A protein and the small-molecule ligand that binds it are described below.
Small molecule (SMILES): CC(C)C[C@H](NC(=O)CN)C(=O)N[C@H](C(=O)N[C@H](C(=O)NCC(=O)N[C@@H](CO)C(=O)N[C@@H](CC(C)C)C(=O)N[C@@H](CCCN=C(N)N)C(=O)NCC=O)C(C)C)[C@@H](C)O

Binding-site contacts:
Ligand atom NH1 contacts residue THR246 of chain 3.C at 3.5 Å.
Ligand atom N contacts residue ASP258 of chain 3.C at 2.9 Å (salt-bridge).
Ligand atom NH2 contacts residue ASP228 of chain 3.C at 2.5 Å (salt-bridge).
Ligand atom NH2 contacts residue THR246 of chain 3.C at 2.8 Å (h-bond).
Ligand atom NH1 contacts residue ASP228 of chain 3.C at 3.2 Å (salt-bridge).
Ligand atom N contacts residue ARG49 of chain 3.C at 3.5 Å (salt-bridge).
Ligand atom CB contacts residue ILE39 of chain 3.C at 3.7 Å (hydrophobic).
Ligand atom CB contacts residue MET259 of chain 3.C at 3.5 Å (hydrophobic).
Ligand atom O contacts residue ILE39 of chain 3.C at 3.5 Å.
Ligand atom C contacts residue ARG49 of chain 3.C at 3.5 Å.
Ligand atom N contacts residue ARG49 of chain 3.C at 3.5 Å (salt-bridge).
Ligand atom CA contacts residue ILE54 of chain 3.C at 3.7 Å (hydrophobic).
Ligand atom C contacts residue ILE39 of chain 3.C at 3.6 Å (hydrophobic).
Ligand atom C contacts residue ILE54 of chain 3.C at 3.7 Å (hydrophobic).
Ligand atom NE contacts residue ASP53 of chain 3.C at 3.6 Å (salt-bridge).
Ligand atom CG2 contacts residue ALA42 of chain 3.C at 3.7 Å (hydrophobic).
Ligand atom NH1 contacts residue ARG50 of chain 3.C at 3.7 Å.
Ligand atom CD contacts residue ASP53 of chain 3.C at 3.3 Å.
Ligand atom N contacts residue ASP258 of chain 3.C at 3.3 Å (salt-bridge).
Ligand atom C contacts residue ASP258 of chain 3.C at 3.7 Å.
Ligand atom N contacts residue ASP258 of chain 3.C at 3.7 Å.
Ligand atom O contacts residue ARG43 of chain 3.C at 3.3 Å (salt-bridge).
Ligand atom CB contacts residue ASP258 of chain 3.C at 3.7 Å.
Ligand atom CA contacts residue ARG49 of chain 3.C at 3.7 Å.
Ligand atom N contacts residue ASP258 of chain 3.C at 3.2 Å (salt-bridge).
Ligand atom CB contacts residue ARG49 of chain 3.C at 3.7 Å.
Ligand atom OG1 contacts residue ASP258 of chain 3.C at 3.5 Å.
Ligand atom CD1 contacts residue PRO57 of chain 3.C at 3.6 Å (hydrophobic).
Ligand atom O contacts residue ARG49 of chain 3.C at 3.0 Å (salt-bridge).
Ligand atom O contacts residue ARG43 of chain 3.C at 2.9 Å (salt-bridge).
Ligand atom OG1 contacts residue MET259 of chain 3.C at 2.6 Å (h-bond).
Ligand atom NH1 contacts residue ILE51 of chain 3.C at 3.5 Å (h-bond).
Ligand atom CG2 contacts residue MET259 of chain 3.C at 3.7 Å (hydrophobic).
Ligand atom CD2 contacts residue ARG43 of chain 3.C at 3.7 Å.
Ligand atom O contacts residue ILE54 of chain 3.C at 3.4 Å.
Ligand atom CB contacts residue ARG49 of chain 3.C at 3.6 Å.
Ligand atom CZ contacts residue ASP228 of chain 3.C at 3.2 Å.
Ligand atom CA contacts residue ASP258 of chain 3.C at 3.3 Å.
Ligand atom O contacts residue ARG50 of chain 3.C at 3.7 Å.
Ligand atom N contacts residue ARG49 of chain 3.C at 3.7 Å.

Sequence of chain 3.C:
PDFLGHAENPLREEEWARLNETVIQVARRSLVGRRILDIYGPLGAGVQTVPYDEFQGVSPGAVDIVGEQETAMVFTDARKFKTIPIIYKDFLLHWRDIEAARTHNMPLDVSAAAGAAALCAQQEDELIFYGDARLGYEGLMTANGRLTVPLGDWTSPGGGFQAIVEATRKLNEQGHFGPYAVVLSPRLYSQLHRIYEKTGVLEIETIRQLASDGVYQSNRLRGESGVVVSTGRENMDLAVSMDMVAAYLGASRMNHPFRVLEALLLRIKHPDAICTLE